Sequence of chain 1.K:
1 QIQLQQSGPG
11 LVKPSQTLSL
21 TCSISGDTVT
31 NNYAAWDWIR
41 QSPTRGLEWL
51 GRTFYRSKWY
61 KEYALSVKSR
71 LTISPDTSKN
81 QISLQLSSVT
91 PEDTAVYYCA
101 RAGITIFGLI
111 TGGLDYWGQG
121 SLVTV

This small molecule binds to this protein.
Small molecule (SMILES): CC(=O)N[C@H]1[C@H](O[C@H]2[C@H](O)[C@@H](NC(C)=O)CO[C@@H]2CO)O[C@H](CO)[C@@H](O[C@@H]2O[C@H](CO[C@H]3O[C@H](CO)[C@@H](O)[C@H](O)[C@@H]3O)[C@@H](O)[C@H](O[C@H]3O[C@H](CO)[C@@H](O)[C@H](O)[C@@H]3O)[C@@H]2O)[C@@H]1O

Binding-site contacts:
Ligand atom O6 contacts residue ASP27 of chain 1.K at 4.0 Å.
Ligand atom O6 contacts residue GLY108 of chain 1.K at 3.4 Å (h-bond).
Ligand atom C7 contacts residue TYR33 of chain 1.K at 4.1 Å (hydrophobic).
Ligand atom O7 contacts residue THR53 of chain 1.I at 4.2 Å.
Ligand atom O6 contacts residue GLY26 of chain 1.K at 3.0 Å (h-bond).
Ligand atom C6 contacts residue PHE107 of chain 1.K at 4.4 Å (hydrophobic).
Ligand atom C7 contacts residue ASN54 of chain 1.I at 3.4 Å.
Ligand atom C4 contacts residue ASN54 of chain 1.I at 4.2 Å.
Ligand atom O5 contacts residue ASP27 of chain 1.K at 4.0 Å.
Ligand atom N2 contacts residue ALA55 of chain 1.I at 3.4 Å (h-bond).
Ligand atom C7 contacts residue ALA55 of chain 1.I at 3.8 Å (hydrophobic).
Ligand atom C1 contacts residue ASN54 of chain 1.I at 1.4 Å.
Ligand atom C6 contacts residue THR28 of chain 1.K at 4.2 Å.
Ligand atom C2 contacts residue ASN54 of chain 1.I at 2.4 Å.
Ligand atom C5 contacts residue ASN54 of chain 1.I at 3.7 Å.
Ligand atom O5 contacts residue PHE107 of chain 1.K at 4.0 Å.
Ligand atom C6 contacts residue TYR33 of chain 1.K at 3.6 Å (hydrophobic).
Ligand atom C6 contacts residue GLY26 of chain 1.K at 3.5 Å.
Ligand atom O5 contacts residue GLY108 of chain 1.K at 3.3 Å (h-bond).
Ligand atom O6 contacts residue THR105 of chain 1.K at 2.4 Å (h-bond).
Ligand atom C6 contacts residue ASP27 of chain 1.K at 3.3 Å.
Ligand atom C5 contacts residue ASP27 of chain 1.K at 4.3 Å.
Ligand atom O3 contacts residue TYR33 of chain 1.K at 4.5 Å.
Ligand atom O6 contacts residue TYR33 of chain 1.K at 3.6 Å.
Ligand atom O7 contacts residue ASN54 of chain 1.I at 3.5 Å (h-bond).
Ligand atom O7 contacts residue TYR33 of chain 1.K at 3.1 Å (h-bond).
Ligand atom O5 contacts residue TYR33 of chain 1.K at 4.2 Å.
Ligand atom C2 contacts residue ALA55 of chain 1.I at 4.5 Å (hydrophobic).
Ligand atom N2 contacts residue ASN54 of chain 1.I at 2.9 Å (h-bond).
Ligand atom C2 contacts residue TYR33 of chain 1.K at 4.5 Å (hydrophobic).
Ligand atom C3 contacts residue ASN54 of chain 1.I at 3.8 Å.
Ligand atom C8 contacts residue THR105 of chain 1.K at 4.5 Å.
Ligand atom O5 contacts residue ASN54 of chain 1.I at 2.4 Å (h-bond).
Ligand atom C5 contacts residue TYR33 of chain 1.K at 3.7 Å (hydrophobic).
Ligand atom C8 contacts residue ALA55 of chain 1.I at 3.4 Å (hydrophobic).
Ligand atom C6 contacts residue THR105 of chain 1.K at 3.3 Å.
Ligand atom C6 contacts residue GLY108 of chain 1.K at 4.0 Å.
Ligand atom C1 contacts residue GLY108 of chain 1.K at 4.2 Å.
Ligand atom C8 contacts residue THR40 of chain 1.I at 3.7 Å.
Ligand atom C5 contacts residue GLY108 of chain 1.K at 4.3 Å.

Sequence of chain 1.I:
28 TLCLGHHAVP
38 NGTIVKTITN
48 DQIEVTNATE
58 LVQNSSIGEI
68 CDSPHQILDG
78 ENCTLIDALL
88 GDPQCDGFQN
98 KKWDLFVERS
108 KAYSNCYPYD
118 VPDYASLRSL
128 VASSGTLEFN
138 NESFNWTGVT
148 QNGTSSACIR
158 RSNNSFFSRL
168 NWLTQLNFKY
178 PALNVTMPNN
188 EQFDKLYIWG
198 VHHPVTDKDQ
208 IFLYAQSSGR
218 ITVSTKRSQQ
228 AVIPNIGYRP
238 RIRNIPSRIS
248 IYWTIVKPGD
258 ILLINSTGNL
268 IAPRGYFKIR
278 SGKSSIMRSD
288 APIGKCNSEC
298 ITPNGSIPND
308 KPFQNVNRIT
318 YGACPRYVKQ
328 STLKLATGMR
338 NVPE